Sequence of chain 1.C:
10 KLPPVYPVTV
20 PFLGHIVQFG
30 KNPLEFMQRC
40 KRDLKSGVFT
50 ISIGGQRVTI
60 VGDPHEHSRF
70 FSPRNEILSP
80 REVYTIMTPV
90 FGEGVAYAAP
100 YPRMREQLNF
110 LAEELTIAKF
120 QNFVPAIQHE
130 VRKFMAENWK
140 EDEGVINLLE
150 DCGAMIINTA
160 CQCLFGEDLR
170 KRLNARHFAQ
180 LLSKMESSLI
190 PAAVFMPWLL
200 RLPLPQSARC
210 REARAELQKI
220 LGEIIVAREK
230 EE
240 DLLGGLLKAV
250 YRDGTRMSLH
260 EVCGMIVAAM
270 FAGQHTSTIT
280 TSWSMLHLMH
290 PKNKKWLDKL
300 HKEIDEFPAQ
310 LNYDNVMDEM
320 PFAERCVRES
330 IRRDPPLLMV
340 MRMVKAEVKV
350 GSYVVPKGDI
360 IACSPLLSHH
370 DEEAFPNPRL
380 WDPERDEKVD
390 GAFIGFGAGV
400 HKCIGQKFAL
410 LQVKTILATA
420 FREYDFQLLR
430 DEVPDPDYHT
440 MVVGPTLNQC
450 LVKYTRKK

Binding-site contacts:
Ligand atom C1 contacts residue ALA271 of chain 1.C at 3.5 Å (hydrophobic).
Ligand atom O1 contacts residue LEU336 of chain 1.C at 3.8 Å.
Ligand atom F1 contacts residue VAL193 of chain 1.C at 3.4 Å.
Ligand atom C15 contacts residue MET338 of chain 1.C at 4.0 Å (hydrophobic).
Ligand atom O2 contacts residue PHE270 of chain 1.C at 3.7 Å.
Ligand atom C27 contacts residue PHE90 of chain 1.C at 3.9 Å (hydrophobic).
Ligand atom N4 contacts residue TYR83 of chain 1.C at 2.9 Å.
Ligand atom C8 contacts residue LEU336 of chain 1.C at 3.9 Å (hydrophobic).
Ligand atom C16 contacts residue PHE194 of chain 1.C at 3.6 Å (hydrophobic).
Ligand atom C23 contacts residue MET86 of chain 1.C at 3.8 Å (hydrophobic).
Ligand atom C15 contacts residue PHE194 of chain 1.C at 3.6 Å (hydrophobic).
Ligand atom C29 contacts residue TYR96 of chain 1.C at 3.2 Å (hydrophobic).
Ligand atom O1 contacts residue MET440 of chain 1.C at 3.9 Å.
Ligand atom F1 contacts residue MET338 of chain 1.C at 3.9 Å.
Ligand atom C21 contacts residue PHE270 of chain 1.C at 3.9 Å (hydrophobic).
Ligand atom C23 contacts residue TYR83 of chain 1.C at 3.5 Å (hydrophobic).
Ligand atom C1 contacts residue LEU336 of chain 1.C at 3.8 Å (hydrophobic).
Ligand atom C18 contacts residue MET440 of chain 1.C at 4.0 Å (hydrophobic).
Ligand atom C25 contacts residue PHE90 of chain 1.C at 3.9 Å (hydrophobic).
Ligand atom C21 contacts residue MET86 of chain 1.C at 3.5 Å (hydrophobic).
Ligand atom N1 contacts residue HEM1 of chain 1.I at 2.1 Å.
Ligand atom C3 contacts residue HEM1 of chain 1.I at 2.9 Å.
Ligand atom C10 contacts residue MET440 of chain 1.C at 3.1 Å (hydrophobic).
Ligand atom C24 contacts residue TYR96 of chain 1.C at 3.8 Å (hydrophobic).
Ligand atom C2 contacts residue ALA271 of chain 1.C at 3.4 Å (hydrophobic).
Ligand atom F1 contacts residue MET340 of chain 1.C at 3.3 Å.
Ligand atom O1 contacts residue VAL441 of chain 1.C at 3.0 Å.
Ligand atom C9 contacts residue MET440 of chain 1.C at 4.0 Å (hydrophobic).
Ligand atom O2 contacts residue ALA271 of chain 1.C at 3.9 Å.
Ligand atom C9 contacts residue LEU336 of chain 1.C at 4.0 Å (hydrophobic).
Ligand atom C19 contacts residue VAL193 of chain 1.C at 3.9 Å (hydrophobic).
Ligand atom C3 contacts residue LEU336 of chain 1.C at 3.7 Å (hydrophobic).
Ligand atom C2 contacts residue HEM1 of chain 1.I at 3.0 Å.
Ligand atom C10 contacts residue LEU336 of chain 1.C at 3.5 Å (hydrophobic).
Ligand atom C4 contacts residue LEU336 of chain 1.C at 3.5 Å (hydrophobic).
Ligand atom N4 contacts residue TYR96 of chain 1.C at 3.9 Å.
Ligand atom C26 contacts residue PHE90 of chain 1.C at 3.6 Å (hydrophobic).
Ligand atom C5 contacts residue LEU336 of chain 1.C at 3.5 Å (hydrophobic).
Ligand atom C14 contacts residue VAL193 of chain 1.C at 3.9 Å (hydrophobic).
Ligand atom C11 contacts residue MET440 of chain 1.C at 3.0 Å (hydrophobic).

This protein binds this small molecule.
Small molecule (SMILES): O=C(N[C@H](Cc1c[nH]c2ccccc12)C(=O)Nc1ccncc1)c1ccc(-c2cc(F)ccc2F)cc1F